The protein below binds the small molecule below.
Small molecule (SMILES): Nc1ccn([C@@H]2CS[C@H](COP(=O)(O)OP(=O)(O)OP(=O)(O)O)O2)c(=O)n1

Binding-site contacts:
Ligand atom O2 contacts residue TYR262 of chain 1.E at 3.3 Å.
Ligand atom N4 contacts residue DC6 of chain 1.G at 3.2 Å.
Ligand atom PG contacts residue SER174 of chain 1.E at 3.7 Å.
Ligand atom O3G contacts residue CYS182 of chain 1.E at 3.8 Å.
Ligand atom PA contacts residue CA1 of chain 1.CA at 3.7 Å.
Ligand atom O2 contacts residue ASN270 of chain 1.E at 3.0 Å (h-bond).
Ligand atom O4' contacts residue TYR262 of chain 1.E at 3.4 Å (h-bond).
Ligand atom C4' contacts residue PHE263 of chain 1.E at 3.4 Å (hydrophobic).
Ligand atom O1G contacts residue GLY183 of chain 1.E at 3.8 Å.
Ligand atom O2A contacts residue CA1 of chain 1.AA at 2.2 Å.
Ligand atom O2A contacts residue ASP186 of chain 1.E at 3.1 Å (salt-bridge).
Ligand atom O2C contacts residue GLY183 of chain 1.E at 3.8 Å.
Ligand atom O1B contacts residue ARG177 of chain 1.E at 2.8 Å (salt-bridge).
Ligand atom O2B contacts residue CA1 of chain 1.AA at 2.4 Å.
Ligand atom O2B contacts residue ASP186 of chain 1.E at 3.7 Å.
Ligand atom O2B contacts residue GLY173 of chain 1.E at 3.4 Å.
Ligand atom PG contacts residue GLY183 of chain 1.E at 3.6 Å.
Ligand atom O1G contacts residue ARG143 of chain 1.E at 3.0 Å (salt-bridge).
Ligand atom O2C contacts residue CA1 of chain 1.AA at 2.3 Å.
Ligand atom PG contacts residue ARG143 of chain 1.E at 3.8 Å.
Ligand atom C1' contacts residue TYR262 of chain 1.E at 3.2 Å (hydrophobic).
Ligand atom C4 contacts residue DC6 of chain 1.G at 3.7 Å.
Ligand atom C1' contacts residue ASN270 of chain 1.E at 3.5 Å.
Ligand atom C2' contacts residue TYR262 of chain 1.E at 3.3 Å (hydrophobic).
Ligand atom C5 contacts residue DC6 of chain 1.G at 3.7 Å.
Ligand atom O2B contacts residue SER174 of chain 1.E at 3.0 Å (h-bond).
Ligand atom PB contacts residue CA1 of chain 1.AA at 3.5 Å.
Ligand atom C5 contacts residue ALA267 of chain 1.E at 3.7 Å (hydrophobic).
Ligand atom O3G contacts residue ARG143 of chain 1.E at 2.9 Å (salt-bridge).
Ligand atom PG contacts residue CA1 of chain 1.AA at 3.5 Å.
Ligand atom O2C contacts residue ASP184 of chain 1.E at 3.4 Å (salt-bridge).
Ligand atom C4' contacts residue TYR262 of chain 1.E at 3.6 Å (hydrophobic).
Ligand atom C4 contacts residue ALA267 of chain 1.E at 3.7 Å (hydrophobic).
Ligand atom O2A contacts residue ASP184 of chain 1.E at 3.0 Å (salt-bridge).
Ligand atom O2A contacts residue CA1 of chain 1.CA at 2.4 Å.
Ligand atom C6 contacts residue DC6 of chain 1.G at 3.6 Å.
Ligand atom PA contacts residue CA1 of chain 1.AA at 3.4 Å.
Ligand atom O3B contacts residue SER174 of chain 1.E at 3.8 Å.
Ligand atom O3G contacts residue GLY183 of chain 1.E at 3.0 Å (h-bond).
Ligand atom O3G contacts residue SER174 of chain 1.E at 2.7 Å (h-bond).

Sequence of chain 1.E:
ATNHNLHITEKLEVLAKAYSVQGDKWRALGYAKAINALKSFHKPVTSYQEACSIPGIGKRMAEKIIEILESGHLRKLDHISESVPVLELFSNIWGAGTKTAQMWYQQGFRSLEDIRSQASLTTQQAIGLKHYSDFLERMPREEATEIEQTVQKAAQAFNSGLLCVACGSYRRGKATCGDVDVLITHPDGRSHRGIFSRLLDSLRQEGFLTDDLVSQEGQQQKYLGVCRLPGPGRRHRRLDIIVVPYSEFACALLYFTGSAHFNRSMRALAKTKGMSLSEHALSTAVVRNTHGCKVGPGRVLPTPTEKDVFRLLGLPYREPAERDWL